A protein and the small-molecule ligand that binds it are described below.
Small molecule (SMILES): Nc1ncnc2c1ncn2[C@H]1C[C@H](O)[C@@H](CO[P](=O)(O)O[P](=O)(O)OP(=O)(O)O)O1

Sequence of chain 1.A:
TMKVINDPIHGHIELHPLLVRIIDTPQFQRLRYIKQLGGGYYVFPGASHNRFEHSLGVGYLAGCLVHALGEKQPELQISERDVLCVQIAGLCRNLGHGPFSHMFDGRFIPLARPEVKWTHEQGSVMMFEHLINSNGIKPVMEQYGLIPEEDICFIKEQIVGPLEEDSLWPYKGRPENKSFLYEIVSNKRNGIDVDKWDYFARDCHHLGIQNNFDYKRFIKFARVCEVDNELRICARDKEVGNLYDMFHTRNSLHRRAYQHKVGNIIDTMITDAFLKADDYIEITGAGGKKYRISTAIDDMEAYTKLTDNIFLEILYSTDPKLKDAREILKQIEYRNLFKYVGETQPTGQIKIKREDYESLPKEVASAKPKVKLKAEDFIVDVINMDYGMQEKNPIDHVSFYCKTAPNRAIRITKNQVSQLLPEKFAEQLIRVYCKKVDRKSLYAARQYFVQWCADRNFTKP

Binding-site contacts:
Ligand atom C6 contacts residue HIS258 of chain 1.A at 3.8 Å.
Ligand atom O2A contacts residue ASN95 of chain 1.A at 3.5 Å (h-bond).
Ligand atom C4 contacts residue HIS103 of chain 1.A at 3.2 Å.
Ligand atom O2G contacts residue ARG254 of chain 1.A at 3.0 Å (salt-bridge).
Ligand atom C5 contacts residue HIS103 of chain 1.A at 3.7 Å.
Ligand atom N9 contacts residue HIS103 of chain 1.A at 3.2 Å (h-bond).
Ligand atom O3G contacts residue LYS200 of chain 1.A at 3.6 Å.
Ligand atom N1 contacts residue GLN263 of chain 1.A at 3.6 Å.
Ligand atom C2' contacts residue TYR262 of chain 1.A at 3.3 Å (hydrophobic).
Ligand atom O5' contacts residue HIS103 of chain 1.A at 2.8 Å (h-bond).
Ligand atom O5' contacts residue ARG52 of chain 1.A at 3.6 Å (salt-bridge).
Ligand atom C4' contacts residue ARG52 of chain 1.A at 3.2 Å.
Ligand atom O4' contacts residue ARG52 of chain 1.A at 3.0 Å (salt-bridge).
Ligand atom O3' contacts residue LEU38 of chain 1.A at 3.5 Å.
Ligand atom O3A contacts residue HIS121 of chain 1.A at 3.8 Å.
Ligand atom O2A contacts residue ARG52 of chain 1.A at 3.5 Å (salt-bridge).
Ligand atom PA contacts residue HIS103 of chain 1.A at 3.6 Å.
Ligand atom O3A contacts residue HIS103 of chain 1.A at 3.1 Å.
Ligand atom C5 contacts residue HIS258 of chain 1.A at 3.6 Å.
Ligand atom N3 contacts residue HIS103 of chain 1.A at 3.3 Å.
Ligand atom O4' contacts residue HIS103 of chain 1.A at 3.0 Å (h-bond).
Ligand atom O3' contacts residue GLN37 of chain 1.A at 3.2 Å (h-bond).
Ligand atom C3' contacts residue TYR203 of chain 1.A at 3.5 Å (hydrophobic).
Ligand atom O1B contacts residue ARG94 of chain 1.A at 2.6 Å (salt-bridge).
Ligand atom C2 contacts residue GLN263 of chain 1.A at 3.4 Å.
Ligand atom O3' contacts residue TYR203 of chain 1.A at 3.7 Å.
Ligand atom O2A contacts residue HIS98 of chain 1.A at 2.9 Å (h-bond).
Ligand atom C1' contacts residue HIS103 of chain 1.A at 3.5 Å.
Ligand atom C3' contacts residue ASP207 of chain 1.A at 3.6 Å.
Ligand atom O1A contacts residue ASP199 of chain 1.A at 2.7 Å (salt-bridge).
Ligand atom O1G contacts residue LYS200 of chain 1.A at 3.2 Å (salt-bridge).
Ligand atom C8 contacts residue HIS103 of chain 1.A at 3.4 Å.
Ligand atom O1G contacts residue ARG254 of chain 1.A at 3.5 Å (salt-bridge).
Ligand atom C4' contacts residue GLN37 of chain 1.A at 3.5 Å.
Ligand atom O2A contacts residue HIS121 of chain 1.A at 3.3 Å (h-bond).
Ligand atom O3' contacts residue ASP207 of chain 1.A at 2.6 Å (salt-bridge).
Ligand atom N7 contacts residue HIS103 of chain 1.A at 3.7 Å.
Ligand atom O1A contacts residue ARG94 of chain 1.A at 3.3 Å (salt-bridge).
Ligand atom C5' contacts residue TYR203 of chain 1.A at 3.7 Å (hydrophobic).
Ligand atom O1G contacts residue TYR203 of chain 1.A at 2.9 Å (h-bond).